Sequence of chain 1.D:
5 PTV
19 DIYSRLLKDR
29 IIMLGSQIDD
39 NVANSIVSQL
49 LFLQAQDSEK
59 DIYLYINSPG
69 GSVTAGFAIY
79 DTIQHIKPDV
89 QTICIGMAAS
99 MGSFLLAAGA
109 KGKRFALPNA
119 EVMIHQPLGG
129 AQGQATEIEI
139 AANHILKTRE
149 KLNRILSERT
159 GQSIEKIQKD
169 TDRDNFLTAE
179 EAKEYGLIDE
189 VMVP

Sequence of chain 1.C:
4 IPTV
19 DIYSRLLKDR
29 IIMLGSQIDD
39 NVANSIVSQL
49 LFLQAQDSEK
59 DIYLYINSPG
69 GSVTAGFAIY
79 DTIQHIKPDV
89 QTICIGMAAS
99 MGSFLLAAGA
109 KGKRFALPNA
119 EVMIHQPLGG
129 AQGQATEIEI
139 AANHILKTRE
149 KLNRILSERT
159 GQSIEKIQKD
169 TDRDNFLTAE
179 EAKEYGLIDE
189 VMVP

The small molecule below binds the protein below.
Small molecule (SMILES): CC/C=C/C(=O)N[C@@H](Cc1ccccc1)C(=O)N[C@H]1COC(=O)[C@@H]2C[C@@H](C)CN2C(=O)[C@H](C)NC(=O)[C@@H]2CCCCN2C(=O)[C@@H]2CCCN2C1=O

Binding-site contacts:
Ligand atom C3 contacts residue LEU49 of chain 1.D at 3.9 Å (hydrophobic).
Ligand atom CZ contacts residue ILE93 of chain 1.C at 3.9 Å (hydrophobic).
Ligand atom CB contacts residue TYR61 of chain 1.C at 3.8 Å (hydrophobic).
Ligand atom CD contacts residue TYR63 of chain 1.C at 3.5 Å (hydrophobic).
Ligand atom C contacts residue TYR61 of chain 1.C at 3.4 Å (hydrophobic).
Ligand atom CE contacts residue ASP27 of chain 1.C at 3.4 Å.
Ligand atom CD2 contacts residue TYR63 of chain 1.C at 3.6 Å (hydrophobic).
Ligand atom C3 contacts residue TYR63 of chain 1.C at 3.6 Å (hydrophobic).
Ligand atom C5 contacts residue ILE29 of chain 1.C at 3.6 Å (hydrophobic).
Ligand atom CE1 contacts residue LEU49 of chain 1.D at 3.8 Å (hydrophobic).
Ligand atom CD1 contacts residue LEU49 of chain 1.D at 3.9 Å (hydrophobic).
Ligand atom CB contacts residue TYR61 of chain 1.C at 3.6 Å (hydrophobic).
Ligand atom C contacts residue TYR63 of chain 1.C at 3.6 Å (hydrophobic).
Ligand atom CB contacts residue ILE91 of chain 1.C at 3.6 Å (hydrophobic).
Ligand atom O contacts residue GLN89 of chain 1.C at 3.5 Å (h-bond).
Ligand atom O1 contacts residue GLN52 of chain 1.D at 3.8 Å.
Ligand atom N contacts residue TYR63 of chain 1.C at 3.0 Å (h-bond).
Ligand atom O contacts residue TYR61 of chain 1.C at 3.6 Å.
Ligand atom C6 contacts residue ASP27 of chain 1.C at 3.0 Å.
Ligand atom CA contacts residue GLN89 of chain 1.C at 3.5 Å.
Ligand atom CE2 contacts residue ILE93 of chain 1.C at 3.7 Å (hydrophobic).
Ligand atom CE2 contacts residue LEU49 of chain 1.D at 3.7 Å (hydrophobic).
Ligand atom C2 contacts residue TYR63 of chain 1.C at 3.8 Å (hydrophobic).
Ligand atom C3 contacts residue ILE29 of chain 1.C at 3.9 Å (hydrophobic).
Ligand atom CD contacts residue ILE29 of chain 1.C at 3.9 Å (hydrophobic).
Ligand atom CB contacts residue MET190 of chain 1.C at 3.5 Å (hydrophobic).
Ligand atom O contacts residue TYR63 of chain 1.C at 2.5 Å (h-bond).
Ligand atom CZ contacts residue THR80 of chain 1.D at 3.4 Å.
Ligand atom CD1 contacts residue MET190 of chain 1.C at 3.3 Å (hydrophobic).
Ligand atom CB contacts residue GLN89 of chain 1.C at 3.0 Å.
Ligand atom CA contacts residue TYR61 of chain 1.C at 3.6 Å (hydrophobic).
Ligand atom CD1 contacts residue HIS83 of chain 1.D at 3.7 Å.
Ligand atom N contacts residue TYR61 of chain 1.C at 3.5 Å.
Ligand atom CZ contacts residue LEU115 of chain 1.C at 3.7 Å (hydrophobic).
Ligand atom CA contacts residue TYR61 of chain 1.C at 3.5 Å (hydrophobic).
Ligand atom CE1 contacts residue LEU115 of chain 1.C at 3.9 Å (hydrophobic).
Ligand atom C2 contacts residue LEU49 of chain 1.D at 3.8 Å (hydrophobic).
Ligand atom CE1 contacts residue THR80 of chain 1.D at 3.6 Å.
Ligand atom CG contacts residue MET190 of chain 1.C at 3.5 Å (hydrophobic).
Ligand atom O1 contacts residue LEU49 of chain 1.D at 3.9 Å.